Sequence of chain 1.E:
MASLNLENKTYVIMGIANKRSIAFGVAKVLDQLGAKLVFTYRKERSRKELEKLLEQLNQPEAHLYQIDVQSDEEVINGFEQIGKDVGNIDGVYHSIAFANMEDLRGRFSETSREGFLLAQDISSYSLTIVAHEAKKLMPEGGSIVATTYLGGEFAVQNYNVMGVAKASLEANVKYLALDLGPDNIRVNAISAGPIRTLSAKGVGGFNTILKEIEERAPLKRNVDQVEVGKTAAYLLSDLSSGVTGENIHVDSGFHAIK

Binding-site contacts:
Ligand atom C37 contacts residue NDP1 of chain 1.Q at 3.2 Å.
Ligand atom C07 contacts residue VAL206 of chain 1.E at 3.7 Å (hydrophobic).
Ligand atom C12 contacts residue SER202 of chain 1.E at 3.5 Å.
Ligand atom C11 contacts residue SER202 of chain 1.E at 3.8 Å.
Ligand atom C27 contacts residue NDP1 of chain 1.Q at 3.7 Å.
Ligand atom O17 contacts residue PHE101 of chain 1.E at 3.7 Å.
Ligand atom C37 contacts residue TYR162 of chain 1.E at 3.5 Å (hydrophobic).
Ligand atom C35 contacts residue NDP1 of chain 1.Q at 3.7 Å.
Ligand atom C06 contacts residue ASN161 of chain 1.E at 3.7 Å.
Ligand atom C16 contacts residue PHE101 of chain 1.E at 3.8 Å (hydrophobic).
Ligand atom C33 contacts residue NDP1 of chain 1.Q at 3.5 Å.
Ligand atom C01 contacts residue GLN160 of chain 1.E at 3.7 Å.
Ligand atom C27 contacts residue SER202 of chain 1.E at 3.5 Å.
Ligand atom C06 contacts residue VAL206 of chain 1.E at 3.4 Å (hydrophobic).
Ligand atom N28 contacts residue ALA100 of chain 1.E at 2.8 Å (h-bond).
Ligand atom O38 contacts residue TYR162 of chain 1.E at 2.5 Å (h-bond).
Ligand atom C05 contacts residue VAL206 of chain 1.E at 3.3 Å (hydrophobic).
Ligand atom N28 contacts residue SER202 of chain 1.E at 2.9 Å (h-bond).
Ligand atom C13 contacts residue SER202 of chain 1.E at 3.8 Å.
Ligand atom O38 contacts residue NDP1 of chain 1.Q at 2.6 Å (h-bond).
Ligand atom C34 contacts residue NDP1 of chain 1.Q at 3.5 Å.
Ligand atom O39 contacts residue NDP1 of chain 1.Q at 2.7 Å.
Ligand atom N28 contacts residue NDP1 of chain 1.Q at 3.6 Å.
Ligand atom C36 contacts residue TYR162 of chain 1.E at 3.5 Å (hydrophobic).
Ligand atom O21 contacts residue PHE101 of chain 1.E at 3.7 Å.
Ligand atom C30 contacts residue TYR162 of chain 1.E at 3.4 Å (hydrophobic).
Ligand atom O29 contacts residue NDP1 of chain 1.Q at 3.3 Å.
Ligand atom C25 contacts residue NDP1 of chain 1.Q at 3.4 Å.
Ligand atom O14 contacts residue PHE101 of chain 1.E at 3.5 Å.
Ligand atom O29 contacts residue PHE101 of chain 1.E at 3.7 Å.
Ligand atom O14 contacts residue ALA102 of chain 1.E at 3.0 Å (h-bond).
Ligand atom C35 contacts residue ALA203 of chain 1.E at 3.7 Å (hydrophobic).
Ligand atom O17 contacts residue ALA102 of chain 1.E at 2.6 Å (h-bond).
Ligand atom C16 contacts residue ALA102 of chain 1.E at 3.8 Å (hydrophobic).
Ligand atom C01 contacts residue TYR162 of chain 1.E at 3.7 Å (hydrophobic).
Ligand atom C15 contacts residue SER202 of chain 1.E at 3.6 Å.
Ligand atom C05 contacts residue ASN161 of chain 1.E at 3.5 Å.
Ligand atom C04 contacts residue VAL206 of chain 1.E at 3.6 Å (hydrophobic).
Ligand atom C36 contacts residue NDP1 of chain 1.Q at 3.4 Å.
Ligand atom O26 contacts residue SER202 of chain 1.E at 3.2 Å (h-bond).

The protein below binds the small molecule below.
Small molecule (SMILES): C=C(CC/C=C\C=C\C[C@H](C)CC(=O)C[C@@H](O)CNC(=O)[C@H](C)[C@@H](C)OC(N)=O)C[C@@H](C)C/C(C)=C/C(=O)O